Binding-site contacts:
Ligand atom C1 contacts residue ASN154 of chain 2.B at 1.4 Å.
Ligand atom C5 contacts residue ASN154 of chain 2.B at 3.1 Å.
Ligand atom O5 contacts residue ASN154 of chain 2.B at 2.4 Å (h-bond).
Ligand atom O7 contacts residue ASN154 of chain 2.B at 3.4 Å (h-bond).
Ligand atom C6 contacts residue SER151 of chain 2.B at 4.4 Å.
Ligand atom N2 contacts residue THR156 of chain 2.B at 4.4 Å.
Ligand atom C2 contacts residue ASN154 of chain 2.B at 2.5 Å.
Ligand atom C7 contacts residue ASN154 of chain 2.B at 3.1 Å.
Ligand atom C8 contacts residue THR156 of chain 2.B at 4.4 Å.
Ligand atom C6 contacts residue GLU147 of chain 2.B at 3.5 Å.
Ligand atom O5 contacts residue GLU150 of chain 2.B at 3.6 Å.
Ligand atom C3 contacts residue ASN154 of chain 2.B at 3.5 Å.
Ligand atom C1 contacts residue GLU150 of chain 2.B at 4.2 Å.
Ligand atom C4 contacts residue ASN154 of chain 2.B at 3.9 Å.
Ligand atom O5 contacts residue SER151 of chain 2.B at 4.4 Å.
Ligand atom C1 contacts residue THR156 of chain 2.B at 4.2 Å.
Ligand atom O6 contacts residue GLU147 of chain 2.B at 3.5 Å (salt-bridge).
Ligand atom C6 contacts residue ASN154 of chain 2.B at 4.4 Å.
Ligand atom N2 contacts residue ASN154 of chain 2.B at 2.7 Å (h-bond).
Ligand atom O6 contacts residue GLU150 of chain 2.B at 3.9 Å.
Ligand atom C8 contacts residue ASN154 of chain 2.B at 4.1 Å.

Sequence of chain 2.B:
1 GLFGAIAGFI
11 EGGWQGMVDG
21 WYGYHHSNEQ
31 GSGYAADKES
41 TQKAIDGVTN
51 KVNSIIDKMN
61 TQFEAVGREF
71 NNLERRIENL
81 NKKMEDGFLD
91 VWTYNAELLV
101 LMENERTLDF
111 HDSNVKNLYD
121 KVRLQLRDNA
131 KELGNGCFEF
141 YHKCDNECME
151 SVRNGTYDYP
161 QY

The protein below binds the small molecule below.
Small molecule (SMILES): CC(=O)N[C@H]1[C@H](O[C@H]2[C@H](O)[C@@H](NC(C)=O)CO[C@@H]2CO)O[C@H](CO)[C@@H](O[C@@H]2O[C@H](CO)[C@@H](O)[C@H](O)[C@@H]2O)[C@@H]1O